Binding-site contacts:
Ligand atom C contacts residue GLY69 of chain 1.F at 3.6 Å.
Ligand atom CE2 contacts residue VAL61 of chain 1.F at 3.2 Å (hydrophobic).
Ligand atom CA contacts residue MET71 of chain 1.F at 3.6 Å (hydrophobic).
Ligand atom CD contacts residue TYR20 of chain 1.F at 3.5 Å (hydrophobic).
Ligand atom ND2 contacts residue ASP72 of chain 1.F at 2.7 Å (salt-bridge).
Ligand atom CA contacts residue GLY69 of chain 1.F at 3.8 Å.
Ligand atom O contacts residue ARG62 of chain 1.F at 3.3 Å (salt-bridge).
Ligand atom CG contacts residue MET71 of chain 1.F at 3.4 Å (hydrophobic).
Ligand atom N contacts residue GLY69 of chain 1.F at 2.8 Å (h-bond).
Ligand atom CE1 contacts residue ARG62 of chain 1.F at 3.5 Å.
Ligand atom CA contacts residue GLY69 of chain 1.F at 3.5 Å.
Ligand atom CB contacts residue ASP72 of chain 1.F at 3.4 Å.
Ligand atom CB contacts residue ASP72 of chain 1.F at 3.7 Å.
Ligand atom C contacts residue MET71 of chain 1.F at 3.6 Å (hydrophobic).
Ligand atom NH1 contacts residue TYR20 of chain 1.F at 3.6 Å (h-bond).
Ligand atom N contacts residue MET71 of chain 1.F at 2.8 Å (h-bond).
Ligand atom CD2 contacts residue GLY69 of chain 1.F at 3.5 Å.
Ligand atom CD1 contacts residue TRP73 of chain 1.F at 3.3 Å (hydrophobic).
Ligand atom N contacts residue ASP72 of chain 1.F at 3.3 Å (salt-bridge).
Ligand atom CA contacts residue MET71 of chain 1.F at 3.6 Å (hydrophobic).
Ligand atom O contacts residue MET71 of chain 1.F at 3.1 Å (h-bond).
Ligand atom CZ contacts residue THR55 of chain 1.F at 3.6 Å.
Ligand atom ND2 contacts residue ASP77 of chain 1.F at 2.7 Å (salt-bridge).
Ligand atom CB contacts residue MET71 of chain 1.F at 3.4 Å (hydrophobic).
Ligand atom CG contacts residue GLY67 of chain 1.F at 3.5 Å.
Ligand atom CD2 contacts residue TRP86 of chain 1.F at 3.2 Å (hydrophobic).
Ligand atom CB contacts residue MET71 of chain 1.F at 3.5 Å (hydrophobic).
Ligand atom CB contacts residue GLY69 of chain 1.F at 3.7 Å.
Ligand atom O contacts residue TRP86 of chain 1.F at 3.7 Å.
Ligand atom O contacts residue ARG62 of chain 1.F at 3.5 Å (salt-bridge).
Ligand atom CZ contacts residue ARG60 of chain 1.F at 3.7 Å.
Ligand atom CB contacts residue ASP72 of chain 1.F at 3.0 Å.
Ligand atom CG contacts residue ASP72 of chain 1.F at 3.5 Å.
Ligand atom ND2 contacts residue ASN74 of chain 1.F at 3.3 Å (h-bond).
Ligand atom O contacts residue LEU70 of chain 1.F at 3.5 Å.
Ligand atom OG contacts residue ASP72 of chain 1.F at 2.5 Å (salt-bridge).
Ligand atom CE2 contacts residue ARG60 of chain 1.F at 3.5 Å.
Ligand atom CA contacts residue ASP72 of chain 1.F at 3.6 Å.
Ligand atom CG2 contacts residue TRP86 of chain 1.F at 3.7 Å (hydrophobic).
Ligand atom CD2 contacts residue LEU70 of chain 1.F at 3.5 Å (hydrophobic).

This small molecule binds to this protein.
Small molecule (SMILES): CC[C@H](C)[C@H](NC(=O)[C@H](Cc1ccccc1)NC(=O)[C@@H]1CCCN1C(=O)[C@@H]1CCCN1C(=O)[C@@H](N)CCCN=C(N)N)C(=O)N[C@@H](CO)C(=O)N[C@@H](CC(C)C)C(=O)N[C@H](C=O)CC(N)=O

Sequence of chain 1.F:
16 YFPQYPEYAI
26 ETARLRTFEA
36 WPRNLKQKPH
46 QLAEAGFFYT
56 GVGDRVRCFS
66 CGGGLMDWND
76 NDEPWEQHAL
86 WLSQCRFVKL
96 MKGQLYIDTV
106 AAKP